Sequence of chain 1.B:
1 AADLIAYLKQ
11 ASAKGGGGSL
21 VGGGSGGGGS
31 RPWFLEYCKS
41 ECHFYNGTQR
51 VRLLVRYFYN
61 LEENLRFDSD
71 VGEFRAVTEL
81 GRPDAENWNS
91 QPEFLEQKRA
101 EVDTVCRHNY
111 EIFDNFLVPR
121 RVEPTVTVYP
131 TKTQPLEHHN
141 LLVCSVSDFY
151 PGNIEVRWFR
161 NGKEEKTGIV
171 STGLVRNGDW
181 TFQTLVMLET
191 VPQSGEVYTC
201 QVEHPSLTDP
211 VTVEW

A protein and the small-molecule ligand that binds it are described below.
Small molecule (SMILES): CC(=O)N[C@@H]1[C@@H](O)[C@H](O)[C@@H](CO)O[C@H]1O

Binding-site contacts:
Ligand atom O5 contacts residue ASN78 of chain 1.A at 2.4 Å (h-bond).
Ligand atom C1 contacts residue ASN78 of chain 1.A at 1.4 Å.
Ligand atom C6 contacts residue VAL170 of chain 1.D at 4.4 Å (hydrophobic).
Ligand atom C6 contacts residue VAL21 of chain 1.B at 4.1 Å (hydrophobic).
Ligand atom C3 contacts residue ASN78 of chain 1.A at 3.8 Å.
Ligand atom C5 contacts residue ASN78 of chain 1.A at 3.7 Å.
Ligand atom N2 contacts residue ASN78 of chain 1.A at 2.9 Å (h-bond).
Ligand atom C2 contacts residue ASN78 of chain 1.A at 2.5 Å.
Ligand atom C4 contacts residue ASN78 of chain 1.A at 4.2 Å.
Ligand atom O6 contacts residue VAL21 of chain 1.B at 3.0 Å.
Ligand atom C7 contacts residue ASN78 of chain 1.A at 4.2 Å.
Ligand atom O6 contacts residue GLY22 of chain 1.B at 4.5 Å.

Sequence of chain 1.A:
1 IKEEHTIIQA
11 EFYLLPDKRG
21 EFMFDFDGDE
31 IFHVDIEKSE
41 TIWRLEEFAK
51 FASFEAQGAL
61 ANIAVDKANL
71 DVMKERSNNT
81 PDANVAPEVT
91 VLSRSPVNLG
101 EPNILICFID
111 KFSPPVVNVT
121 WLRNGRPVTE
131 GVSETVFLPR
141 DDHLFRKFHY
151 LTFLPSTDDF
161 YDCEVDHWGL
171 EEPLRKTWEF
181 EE

Sequence of chain 1.D:
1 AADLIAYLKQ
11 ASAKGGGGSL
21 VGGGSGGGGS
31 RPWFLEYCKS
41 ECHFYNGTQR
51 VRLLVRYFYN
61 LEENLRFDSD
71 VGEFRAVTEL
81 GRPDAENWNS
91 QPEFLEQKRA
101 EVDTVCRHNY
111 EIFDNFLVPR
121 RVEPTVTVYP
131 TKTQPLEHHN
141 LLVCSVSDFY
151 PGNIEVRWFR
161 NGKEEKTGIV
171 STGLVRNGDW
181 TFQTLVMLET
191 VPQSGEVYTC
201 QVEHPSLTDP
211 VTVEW